Sequence of chain 1.D:
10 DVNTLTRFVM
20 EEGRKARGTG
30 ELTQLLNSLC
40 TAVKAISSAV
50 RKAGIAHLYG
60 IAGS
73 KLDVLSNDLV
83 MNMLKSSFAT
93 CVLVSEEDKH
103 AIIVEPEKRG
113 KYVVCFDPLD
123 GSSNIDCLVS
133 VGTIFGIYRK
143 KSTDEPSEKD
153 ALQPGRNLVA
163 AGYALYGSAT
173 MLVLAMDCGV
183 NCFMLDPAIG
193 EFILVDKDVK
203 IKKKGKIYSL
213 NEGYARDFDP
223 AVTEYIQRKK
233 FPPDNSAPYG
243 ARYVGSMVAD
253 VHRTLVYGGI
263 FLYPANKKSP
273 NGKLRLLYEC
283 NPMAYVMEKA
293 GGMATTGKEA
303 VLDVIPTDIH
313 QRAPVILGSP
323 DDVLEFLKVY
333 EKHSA

This small molecule binds to this protein.
Small molecule (SMILES): COc1ccc(S(=O)(=O)NC(=O)c2cc3c(Nc4cccc(OC)c4)ccc(Cl)c3n2C)cc1

Binding-site contacts:
Ligand atom C14 contacts residue GLY27 of chain 1.A at 3.2 Å.
Ligand atom O3 contacts residue GLY29 of chain 1.A at 3.1 Å.
Ligand atom C24 contacts residue ARG26 of chain 1.A at 3.2 Å.
Ligand atom O3 contacts residue GLU30 of chain 1.A at 3.3 Å (salt-bridge).
Ligand atom O1 contacts residue GLY22 of chain 1.A at 3.4 Å.
Ligand atom N1 contacts residue GLY27 of chain 1.A at 3.3 Å (h-bond).
Ligand atom O2 contacts residue GLY29 of chain 1.A at 3.5 Å (h-bond).
Ligand atom C14 contacts residue ARG23 of chain 1.A at 3.5 Å.
Ligand atom C8 contacts residue EW01 of chain 1.H at 3.1 Å.
Ligand atom C12 contacts residue ARG23 of chain 1.A at 3.5 Å.
Ligand atom C13 contacts residue ARG23 of chain 1.A at 3.4 Å.
Ligand atom O4 contacts residue GLU21 of chain 1.A at 3.5 Å.
Ligand atom C11 contacts residue EW01 of chain 1.H at 3.4 Å.
Ligand atom C14 contacts residue EW01 of chain 1.H at 3.5 Å.
Ligand atom C9 contacts residue ARG23 of chain 1.A at 3.3 Å.
Ligand atom C22 contacts residue GLY22 of chain 1.A at 3.3 Å.
Ligand atom O3 contacts residue THR32 of chain 1.A at 3.2 Å (h-bond).
Ligand atom O2 contacts residue THR28 of chain 1.A at 3.5 Å (h-bond).
Ligand atom S1 contacts residue GLY29 of chain 1.A at 3.5 Å (h-bond).
Ligand atom C9 contacts residue EW01 of chain 1.H at 3.2 Å.
Ligand atom C16 contacts residue GLY22 of chain 1.A at 3.4 Å.
Ligand atom C12 contacts residue EW01 of chain 1.H at 3.3 Å.
Ligand atom N3 contacts residue GLY27 of chain 1.A at 3.4 Å.
Ligand atom C10 contacts residue ARG23 of chain 1.A at 3.5 Å.
Ligand atom C13 contacts residue GLY22 of chain 1.A at 3.5 Å.
Ligand atom C10 contacts residue EW01 of chain 1.H at 3.4 Å.
Ligand atom C15 contacts residue MET19 of chain 1.A at 3.5 Å (hydrophobic).
Ligand atom C8 contacts residue ARG23 of chain 1.A at 3.6 Å.
Ligand atom C2 contacts residue ARG26 of chain 1.A at 3.6 Å.
Ligand atom O3 contacts residue LEU31 of chain 1.A at 3.1 Å (h-bond).
Ligand atom O1 contacts residue THR32 of chain 1.A at 2.8 Å (h-bond).
Ligand atom C21 contacts residue GLY22 of chain 1.A at 3.5 Å.
Ligand atom C7 contacts residue EW01 of chain 1.H at 3.2 Å.
Ligand atom N3 contacts residue GLY29 of chain 1.A at 3.1 Å (h-bond).
Ligand atom N2 contacts residue ARG23 of chain 1.A at 3.5 Å (salt-bridge).
Ligand atom CL1 contacts residue EW01 of chain 1.H at 3.5 Å.
Ligand atom N1 contacts residue EW01 of chain 1.H at 3.4 Å.
Ligand atom C17 contacts residue GLY22 of chain 1.A at 3.3 Å.
Ligand atom C18 contacts residue GLY22 of chain 1.A at 3.6 Å.
Ligand atom CL1 contacts residue GLY29 of chain 1.D at 3.5 Å.

Sequence of chain 1.A:
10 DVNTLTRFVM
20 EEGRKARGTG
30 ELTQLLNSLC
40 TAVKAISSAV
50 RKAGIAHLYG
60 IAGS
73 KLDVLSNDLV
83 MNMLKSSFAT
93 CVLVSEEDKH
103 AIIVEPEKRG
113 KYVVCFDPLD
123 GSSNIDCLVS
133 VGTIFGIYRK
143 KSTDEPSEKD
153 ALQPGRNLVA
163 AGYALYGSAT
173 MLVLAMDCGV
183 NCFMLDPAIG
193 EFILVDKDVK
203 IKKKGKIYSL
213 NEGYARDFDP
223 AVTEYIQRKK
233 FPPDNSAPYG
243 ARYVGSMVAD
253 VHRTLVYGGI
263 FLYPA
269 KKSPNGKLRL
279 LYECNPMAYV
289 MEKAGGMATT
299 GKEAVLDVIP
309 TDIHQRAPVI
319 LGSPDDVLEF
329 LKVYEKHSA